Binding-site contacts:
Ligand atom N1 contacts residue LYS141 of chain 1.B at 3.7 Å.
Ligand atom C1 contacts residue LYS141 of chain 1.B at 4.4 Å.
Ligand atom O3 contacts residue GLN142 of chain 1.B at 3.4 Å.
Ligand atom C2 contacts residue LYS141 of chain 1.B at 4.1 Å.
Ligand atom O3 contacts residue LYS141 of chain 1.B at 3.3 Å (salt-bridge).
Ligand atom C2 contacts residue GLN142 of chain 1.B at 4.3 Å.

A small-molecule ligand and the protein it binds are described below.
Small molecule (SMILES): NC(=O)C(=O)O

Sequence of chain 1.B:
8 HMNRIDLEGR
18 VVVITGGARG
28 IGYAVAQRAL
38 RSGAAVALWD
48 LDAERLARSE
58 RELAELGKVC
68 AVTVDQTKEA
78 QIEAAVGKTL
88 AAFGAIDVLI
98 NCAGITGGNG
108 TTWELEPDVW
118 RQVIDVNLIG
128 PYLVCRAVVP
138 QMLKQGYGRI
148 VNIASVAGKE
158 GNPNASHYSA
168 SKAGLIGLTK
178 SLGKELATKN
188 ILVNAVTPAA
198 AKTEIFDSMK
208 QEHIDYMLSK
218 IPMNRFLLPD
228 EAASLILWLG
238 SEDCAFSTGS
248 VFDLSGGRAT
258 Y